Sequence of chain 1.G:
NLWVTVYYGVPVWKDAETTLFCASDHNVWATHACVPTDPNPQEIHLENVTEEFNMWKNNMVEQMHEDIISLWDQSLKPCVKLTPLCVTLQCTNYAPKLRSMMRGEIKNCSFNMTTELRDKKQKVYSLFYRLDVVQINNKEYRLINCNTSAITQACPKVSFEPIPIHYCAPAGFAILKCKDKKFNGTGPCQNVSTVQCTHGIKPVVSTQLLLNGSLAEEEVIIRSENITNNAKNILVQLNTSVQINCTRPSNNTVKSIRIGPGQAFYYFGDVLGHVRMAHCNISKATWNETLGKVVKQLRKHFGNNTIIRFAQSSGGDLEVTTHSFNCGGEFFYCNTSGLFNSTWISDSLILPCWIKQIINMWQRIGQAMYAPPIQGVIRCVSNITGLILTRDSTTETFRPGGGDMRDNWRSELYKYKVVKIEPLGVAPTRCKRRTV

The protein below binds the small molecule below.
Small molecule (SMILES): CC(=O)N[C@@H]1[C@@H](O)[C@H](O)[C@@H](CO)O[C@H]1O

Binding-site contacts:
Ligand atom O5 contacts residue LYS199 of chain 1.G at 4.2 Å.
Ligand atom O7 contacts residue ASN211 of chain 1.G at 3.5 Å (h-bond).
Ligand atom C8 contacts residue ASN211 of chain 1.G at 3.7 Å.
Ligand atom C7 contacts residue ASN211 of chain 1.G at 3.3 Å.
Ligand atom C1 contacts residue HIS55 of chain 1.G at 4.1 Å.
Ligand atom O6 contacts residue LYS199 of chain 1.G at 3.8 Å.
Ligand atom C1 contacts residue ASN211 of chain 1.G at 1.4 Å.
Ligand atom O5 contacts residue ASN211 of chain 1.G at 2.4 Å (h-bond).
Ligand atom C2 contacts residue ASN211 of chain 1.G at 2.5 Å.
Ligand atom C5 contacts residue ASN211 of chain 1.G at 3.7 Å.
Ligand atom C4 contacts residue ASN211 of chain 1.G at 4.2 Å.
Ligand atom C3 contacts residue ASN211 of chain 1.G at 3.8 Å.
Ligand atom N2 contacts residue ASN211 of chain 1.G at 2.8 Å (h-bond).